Binding-site contacts:
Ligand atom C26 contacts residue TRP318 of chain 1.A at 3.6 Å (hydrophobic).
Ligand atom C81 contacts residue VAL525 of chain 1.A at 3.6 Å (hydrophobic).
Ligand atom O20 contacts residue TRP315 of chain 1.A at 4.4 Å.
Ligand atom C76 contacts residue MET521 of chain 1.A at 4.0 Å (hydrophobic).
Ligand atom O20 contacts residue TRP318 of chain 1.A at 4.3 Å.
Ligand atom C18 contacts residue TRP318 of chain 1.A at 3.7 Å (hydrophobic).
Ligand atom C79 contacts residue PHE526 of chain 1.A at 4.3 Å (hydrophobic).
Ligand atom C03 contacts residue MET521 of chain 1.A at 4.3 Å (hydrophobic).
Ligand atom C01 contacts residue PHE319 of chain 1.A at 4.4 Å (hydrophobic).
Ligand atom C19 contacts residue PHE319 of chain 1.A at 3.8 Å (hydrophobic).
Ligand atom C10 contacts residue PHE319 of chain 1.A at 4.1 Å (hydrophobic).
Ligand atom C18 contacts residue PHE319 of chain 1.A at 4.3 Å (hydrophobic).
Ligand atom O25 contacts residue TRP315 of chain 1.A at 4.3 Å.
Ligand atom C78 contacts residue ALA522 of chain 1.A at 3.8 Å (hydrophobic).
Ligand atom C77 contacts residue MET521 of chain 1.A at 4.1 Å (hydrophobic).
Ligand atom C78 contacts residue PHE526 of chain 1.A at 4.0 Å (hydrophobic).
Ligand atom C77 contacts residue VAL525 of chain 1.A at 4.4 Å (hydrophobic).
Ligand atom C74 contacts residue MET521 of chain 1.A at 3.2 Å (hydrophobic).
Ligand atom C26 contacts residue TRP315 of chain 1.A at 4.4 Å (hydrophobic).
Ligand atom C17 contacts residue TRP315 of chain 1.A at 4.2 Å (hydrophobic).
Ligand atom C26 contacts residue ASN314 of chain 1.A at 3.6 Å.
Ligand atom C23 contacts residue TRP315 of chain 1.A at 4.4 Å (hydrophobic).
Ligand atom C79 contacts residue ALA522 of chain 1.A at 4.2 Å (hydrophobic).
Ligand atom C22 contacts residue TRP315 of chain 1.A at 3.8 Å (hydrophobic).
Ligand atom O25 contacts residue TRP318 of chain 1.A at 3.4 Å.
Ligand atom C18 contacts residue TRP315 of chain 1.A at 4.1 Å (hydrophobic).
Ligand atom C10 contacts residue LEU518 of chain 1.A at 3.8 Å (hydrophobic).
Ligand atom C75 contacts residue ALA522 of chain 1.A at 3.8 Å (hydrophobic).
Ligand atom C19 contacts residue TRP315 of chain 1.A at 4.2 Å (hydrophobic).
Ligand atom C75 contacts residue LEU518 of chain 1.A at 3.9 Å (hydrophobic).
Ligand atom C77 contacts residue ALA522 of chain 1.A at 3.7 Å (hydrophobic).
Ligand atom C01 contacts residue MET521 of chain 1.A at 4.4 Å (hydrophobic).
Ligand atom O80 contacts residue ALA522 of chain 1.A at 4.1 Å.
Ligand atom C24 contacts residue TRP315 of chain 1.A at 3.7 Å (hydrophobic).
Ligand atom C09 contacts residue PHE319 of chain 1.A at 3.6 Å (hydrophobic).
Ligand atom C81 contacts residue PHE526 of chain 1.A at 3.4 Å (hydrophobic).
Ligand atom C73 contacts residue MET521 of chain 1.A at 4.1 Å (hydrophobic).
Ligand atom C21 contacts residue TRP315 of chain 1.A at 3.3 Å (hydrophobic).
Ligand atom C12 contacts residue PHE319 of chain 1.A at 3.6 Å (hydrophobic).
Ligand atom C75 contacts residue MET521 of chain 1.A at 3.0 Å (hydrophobic).

This protein binds this small molecule.
Small molecule (SMILES): COCC(CCO[C@H]1CC[C@@]2(C)C(=CC[C@H]3[C@@H]4C[C@@H]5O[C@]6(CC[C@@H](C)CO6)[C@@H](C)[C@@H]5[C@@]4(C)CC[C@@H]32)C1)COC

Sequence of chain 1.A:
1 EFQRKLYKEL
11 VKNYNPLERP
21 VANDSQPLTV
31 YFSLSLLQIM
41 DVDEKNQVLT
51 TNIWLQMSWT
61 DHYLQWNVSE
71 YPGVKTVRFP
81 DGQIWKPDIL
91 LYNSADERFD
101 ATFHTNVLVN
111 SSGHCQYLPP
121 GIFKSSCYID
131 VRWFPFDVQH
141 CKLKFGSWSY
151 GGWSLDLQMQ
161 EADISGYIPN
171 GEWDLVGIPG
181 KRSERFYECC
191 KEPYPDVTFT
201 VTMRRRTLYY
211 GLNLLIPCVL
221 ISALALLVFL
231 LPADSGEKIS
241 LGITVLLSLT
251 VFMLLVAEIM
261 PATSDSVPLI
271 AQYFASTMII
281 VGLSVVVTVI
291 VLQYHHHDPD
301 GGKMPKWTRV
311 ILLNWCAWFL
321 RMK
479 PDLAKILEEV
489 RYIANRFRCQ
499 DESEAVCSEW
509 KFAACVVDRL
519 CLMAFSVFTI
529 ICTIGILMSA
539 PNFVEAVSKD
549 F